Sequence of chain 1.A:
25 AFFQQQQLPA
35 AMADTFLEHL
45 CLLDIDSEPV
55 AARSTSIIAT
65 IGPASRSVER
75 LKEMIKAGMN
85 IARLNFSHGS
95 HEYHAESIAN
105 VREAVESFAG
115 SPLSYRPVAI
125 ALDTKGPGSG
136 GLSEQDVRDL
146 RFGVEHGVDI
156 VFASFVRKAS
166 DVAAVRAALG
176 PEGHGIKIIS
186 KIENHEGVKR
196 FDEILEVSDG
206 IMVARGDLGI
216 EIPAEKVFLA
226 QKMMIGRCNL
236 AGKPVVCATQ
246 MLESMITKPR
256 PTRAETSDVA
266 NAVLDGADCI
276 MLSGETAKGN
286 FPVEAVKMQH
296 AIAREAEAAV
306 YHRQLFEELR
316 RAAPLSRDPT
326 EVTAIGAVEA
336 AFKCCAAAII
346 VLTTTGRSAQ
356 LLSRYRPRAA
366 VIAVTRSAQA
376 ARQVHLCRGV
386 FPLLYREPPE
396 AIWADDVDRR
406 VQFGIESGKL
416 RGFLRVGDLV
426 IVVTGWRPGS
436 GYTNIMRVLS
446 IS

This protein binds this small molecule.
Small molecule (SMILES): O=C([O-])C(=O)[O-]

Binding-site contacts:
Ligand atom O4 contacts residue THR244 of chain 1.A at 3.6 Å (h-bond).
Ligand atom O4 contacts residue MG1 of chain 1.K at 4.1 Å.
Ligand atom C1 contacts residue GLY211 of chain 1.A at 3.9 Å.
Ligand atom O4 contacts residue MET276 of chain 1.A at 4.1 Å.
Ligand atom O2 contacts residue GLU188 of chain 1.A at 3.4 Å (salt-bridge).
Ligand atom C1 contacts residue ASP212 of chain 1.A at 3.8 Å.
Ligand atom O4 contacts residue LYS186 of chain 1.A at 3.7 Å.
Ligand atom O2 contacts residue LYS186 of chain 1.A at 2.7 Å (salt-bridge).
Ligand atom O2 contacts residue ALA209 of chain 1.A at 4.4 Å.
Ligand atom O2 contacts residue ARG87 of chain 1.A at 4.3 Å.
Ligand atom C1 contacts residue MG1 of chain 1.K at 2.7 Å.
Ligand atom O1 contacts residue MG1 of chain 1.K at 2.0 Å.
Ligand atom C1 contacts residue ALA209 of chain 1.A at 3.6 Å (hydrophobic).
Ligand atom O3 contacts residue ASP212 of chain 1.A at 3.9 Å.
Ligand atom C2 contacts residue ALA209 of chain 1.A at 3.9 Å (hydrophobic).
Ligand atom C2 contacts residue LYS186 of chain 1.A at 3.5 Å.
Ligand atom O4 contacts residue ALA209 of chain 1.A at 4.1 Å.
Ligand atom O1 contacts residue GLY211 of chain 1.A at 3.9 Å.
Ligand atom C2 contacts residue MG1 of chain 1.K at 2.9 Å.
Ligand atom O3 contacts residue MG1 of chain 1.K at 4.0 Å.
Ligand atom O1 contacts residue GLU188 of chain 1.A at 2.8 Å (salt-bridge).
Ligand atom C1 contacts residue GLU188 of chain 1.A at 3.5 Å.
Ligand atom O4 contacts residue ARG87 of chain 1.A at 4.0 Å.
Ligand atom O3 contacts residue ARG210 of chain 1.A at 3.6 Å (salt-bridge).
Ligand atom O1 contacts residue ALA209 of chain 1.A at 3.9 Å.
Ligand atom O3 contacts residue ALA209 of chain 1.A at 3.3 Å.
Ligand atom O4 contacts residue MET207 of chain 1.A at 4.2 Å.
Ligand atom C2 contacts residue THR244 of chain 1.A at 4.1 Å.
Ligand atom O3 contacts residue GLY211 of chain 1.A at 3.0 Å (h-bond).
Ligand atom O2 contacts residue MG1 of chain 1.K at 2.3 Å.
Ligand atom C1 contacts residue THR244 of chain 1.A at 3.7 Å.
Ligand atom O3 contacts residue THR244 of chain 1.A at 2.6 Å (h-bond).
Ligand atom C2 contacts residue GLU188 of chain 1.A at 3.8 Å.
Ligand atom O1 contacts residue ASP212 of chain 1.A at 2.8 Å (salt-bridge).
Ligand atom O2 contacts residue ASP212 of chain 1.A at 4.2 Å.